Binding-site contacts:
Ligand atom C7 contacts residue ASN666 of chain 17.B at 3.3 Å.
Ligand atom C6 contacts residue THR663 of chain 17.B at 3.9 Å.
Ligand atom C8 contacts residue PRO691 of chain 17.B at 4.4 Å (hydrophobic).
Ligand atom O7 contacts residue ASN666 of chain 17.B at 3.2 Å (h-bond).
Ligand atom C4 contacts residue ASN666 of chain 17.B at 4.2 Å.
Ligand atom C3 contacts residue ASN666 of chain 17.B at 3.8 Å.
Ligand atom C8 contacts residue LEU693 of chain 17.B at 4.3 Å (hydrophobic).
Ligand atom N2 contacts residue ASN666 of chain 17.B at 2.9 Å (h-bond).
Ligand atom C2 contacts residue ASN666 of chain 17.B at 2.5 Å.
Ligand atom O5 contacts residue THR663 of chain 17.B at 4.4 Å.
Ligand atom C1 contacts residue ASN666 of chain 17.B at 1.4 Å.
Ligand atom C5 contacts residue THR663 of chain 17.B at 4.1 Å.
Ligand atom C8 contacts residue ASN666 of chain 17.B at 4.1 Å.
Ligand atom O5 contacts residue ASN666 of chain 17.B at 2.4 Å (h-bond).
Ligand atom C5 contacts residue ASN666 of chain 17.B at 3.7 Å.

Sequence of chain 17.B:
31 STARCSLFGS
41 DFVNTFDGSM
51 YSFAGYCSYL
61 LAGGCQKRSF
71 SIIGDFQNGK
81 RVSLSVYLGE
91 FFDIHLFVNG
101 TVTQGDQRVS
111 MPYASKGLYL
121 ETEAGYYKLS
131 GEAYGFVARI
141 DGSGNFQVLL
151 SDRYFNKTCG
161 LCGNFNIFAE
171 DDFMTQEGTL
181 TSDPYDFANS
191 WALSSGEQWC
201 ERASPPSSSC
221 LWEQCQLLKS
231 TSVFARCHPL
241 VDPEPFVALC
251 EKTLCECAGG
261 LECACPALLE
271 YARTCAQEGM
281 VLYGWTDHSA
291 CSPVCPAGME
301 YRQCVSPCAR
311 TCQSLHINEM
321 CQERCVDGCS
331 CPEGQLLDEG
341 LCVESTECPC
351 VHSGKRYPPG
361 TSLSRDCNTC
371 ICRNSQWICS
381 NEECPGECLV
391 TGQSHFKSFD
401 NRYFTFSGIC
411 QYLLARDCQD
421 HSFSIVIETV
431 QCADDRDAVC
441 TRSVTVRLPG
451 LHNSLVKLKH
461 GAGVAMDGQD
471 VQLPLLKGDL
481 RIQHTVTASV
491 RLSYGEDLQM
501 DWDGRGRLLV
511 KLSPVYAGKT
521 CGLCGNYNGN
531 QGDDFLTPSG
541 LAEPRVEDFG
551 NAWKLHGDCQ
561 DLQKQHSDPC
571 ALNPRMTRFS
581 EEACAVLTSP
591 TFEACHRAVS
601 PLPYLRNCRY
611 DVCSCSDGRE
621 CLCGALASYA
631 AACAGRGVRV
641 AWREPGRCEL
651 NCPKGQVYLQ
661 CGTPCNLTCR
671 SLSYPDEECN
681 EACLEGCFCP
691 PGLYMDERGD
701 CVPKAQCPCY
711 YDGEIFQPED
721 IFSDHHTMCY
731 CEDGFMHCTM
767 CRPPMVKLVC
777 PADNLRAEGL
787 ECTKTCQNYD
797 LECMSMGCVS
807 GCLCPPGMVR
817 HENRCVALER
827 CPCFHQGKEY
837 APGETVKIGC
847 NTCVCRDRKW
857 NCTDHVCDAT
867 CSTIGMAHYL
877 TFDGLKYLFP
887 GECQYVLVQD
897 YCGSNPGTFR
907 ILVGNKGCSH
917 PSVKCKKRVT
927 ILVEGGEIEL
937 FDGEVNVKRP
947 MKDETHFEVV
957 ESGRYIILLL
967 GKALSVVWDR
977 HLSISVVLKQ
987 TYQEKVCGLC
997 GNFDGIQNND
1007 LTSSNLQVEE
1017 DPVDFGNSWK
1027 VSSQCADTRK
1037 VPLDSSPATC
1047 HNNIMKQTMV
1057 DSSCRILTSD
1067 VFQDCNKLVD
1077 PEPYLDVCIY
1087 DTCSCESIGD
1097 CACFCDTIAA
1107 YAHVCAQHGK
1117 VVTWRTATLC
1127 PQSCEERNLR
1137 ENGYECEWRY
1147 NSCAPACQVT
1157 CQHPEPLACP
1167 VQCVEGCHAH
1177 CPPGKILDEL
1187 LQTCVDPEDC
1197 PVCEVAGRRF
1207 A

The small molecule below binds the protein below.
Small molecule (SMILES): CC(=O)N[C@@H]1[C@@H](O)[C@H](O)[C@@H](CO)O[C@H]1O